Binding-site contacts:
Ligand atom CB contacts residue GLU291 of chain 1.D at 3.8 Å.
Ligand atom N contacts residue GLU291 of chain 1.D at 2.7 Å (salt-bridge).
Ligand atom O contacts residue GLY65 of chain 1.C at 3.3 Å.
Ligand atom N contacts residue ASN256 of chain 1.D at 3.6 Å (h-bond).
Ligand atom CB contacts residue ASP98 of chain 1.C at 3.4 Å.
Ligand atom OD2 contacts residue THR97 of chain 1.C at 2.6 Å (h-bond).
Ligand atom OXT contacts residue THR97 of chain 1.C at 3.2 Å (h-bond).
Ligand atom CA contacts residue GLU291 of chain 1.D at 3.5 Å.
Ligand atom C contacts residue GLY96 of chain 1.C at 3.4 Å.
Ligand atom CG contacts residue THR97 of chain 1.C at 3.0 Å.
Ligand atom C contacts residue THR97 of chain 1.C at 3.9 Å.
Ligand atom OD1 contacts residue THR97 of chain 1.C at 2.9 Å (h-bond).
Ligand atom O contacts residue SER66 of chain 1.C at 2.7 Å (h-bond).
Ligand atom OD2 contacts residue ALA122 of chain 1.C at 3.1 Å (h-bond).
Ligand atom O contacts residue GLN67 of chain 1.C at 3.6 Å (h-bond).
Ligand atom O contacts residue THR20 of chain 1.C at 3.9 Å.
Ligand atom OXT contacts residue ASP98 of chain 1.C at 2.9 Å (salt-bridge).
Ligand atom C contacts residue ASP98 of chain 1.C at 3.9 Å.
Ligand atom O contacts residue GLY96 of chain 1.C at 3.2 Å.
Ligand atom OD1 contacts residue ALA122 of chain 1.C at 3.9 Å.
Ligand atom C contacts residue SER66 of chain 1.C at 3.5 Å.
Ligand atom CG contacts residue ALA122 of chain 1.C at 3.9 Å (hydrophobic).
Ligand atom OD2 contacts residue THR20 of chain 1.C at 3.1 Å (h-bond).
Ligand atom OD1 contacts residue THR20 of chain 1.C at 2.9 Å (h-bond).
Ligand atom CA contacts residue THR20 of chain 1.C at 3.2 Å.
Ligand atom OXT contacts residue GLY96 of chain 1.C at 3.3 Å.
Ligand atom OXT contacts residue SER66 of chain 1.C at 2.6 Å (h-bond).
Ligand atom N contacts residue ASP98 of chain 1.C at 2.9 Å (salt-bridge).
Ligand atom CB contacts residue THR20 of chain 1.C at 3.0 Å.
Ligand atom O contacts residue GLY19 of chain 1.C at 3.3 Å.
Ligand atom CB contacts residue THR97 of chain 1.C at 3.7 Å.
Ligand atom N contacts residue GLN67 of chain 1.C at 2.9 Å (h-bond).
Ligand atom C contacts residue GLN67 of chain 1.C at 3.6 Å.
Ligand atom OD1 contacts residue GLY96 of chain 1.C at 3.2 Å.
Ligand atom CB contacts residue TYR33 of chain 1.C at 3.9 Å (hydrophobic).
Ligand atom O contacts residue VAL35 of chain 1.C at 3.6 Å.
Ligand atom CA contacts residue VAL35 of chain 1.C at 3.8 Å (hydrophobic).
Ligand atom CA contacts residue GLN67 of chain 1.C at 3.8 Å.
Ligand atom CA contacts residue ASP98 of chain 1.C at 3.7 Å.
Ligand atom CG contacts residue THR20 of chain 1.C at 2.7 Å.

Sequence of chain 1.C:
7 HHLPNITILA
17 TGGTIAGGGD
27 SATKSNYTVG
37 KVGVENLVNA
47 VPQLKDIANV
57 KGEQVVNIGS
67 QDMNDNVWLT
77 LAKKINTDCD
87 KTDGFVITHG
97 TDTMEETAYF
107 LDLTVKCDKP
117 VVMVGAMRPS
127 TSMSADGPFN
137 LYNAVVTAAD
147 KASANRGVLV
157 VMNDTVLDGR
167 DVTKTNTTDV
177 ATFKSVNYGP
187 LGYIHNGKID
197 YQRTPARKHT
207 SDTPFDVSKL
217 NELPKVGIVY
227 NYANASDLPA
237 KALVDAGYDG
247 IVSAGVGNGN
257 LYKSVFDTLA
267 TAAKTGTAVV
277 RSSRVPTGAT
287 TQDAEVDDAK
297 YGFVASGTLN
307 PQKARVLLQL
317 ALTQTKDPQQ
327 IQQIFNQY

Sequence of chain 1.D:
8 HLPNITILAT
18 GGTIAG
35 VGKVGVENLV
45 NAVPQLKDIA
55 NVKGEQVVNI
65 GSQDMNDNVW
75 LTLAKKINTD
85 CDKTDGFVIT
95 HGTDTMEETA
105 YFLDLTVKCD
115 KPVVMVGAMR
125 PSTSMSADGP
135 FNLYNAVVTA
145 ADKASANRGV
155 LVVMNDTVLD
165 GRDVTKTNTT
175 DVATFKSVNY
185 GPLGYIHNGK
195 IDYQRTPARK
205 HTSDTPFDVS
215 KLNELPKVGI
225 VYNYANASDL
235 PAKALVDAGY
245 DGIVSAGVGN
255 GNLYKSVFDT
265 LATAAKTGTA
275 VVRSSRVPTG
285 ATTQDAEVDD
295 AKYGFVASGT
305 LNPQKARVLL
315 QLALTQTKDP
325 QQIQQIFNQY

This protein binds this small molecule.
Small molecule (SMILES): N[C@@H](CC(=O)O)C(=O)O